This protein binds this small molecule.
Small molecule (SMILES): CC(=O)N[C@@H]1[C@@H](O)[C@H](O)[C@@H](CO)O[C@H]1O

Sequence of chain 1.A:
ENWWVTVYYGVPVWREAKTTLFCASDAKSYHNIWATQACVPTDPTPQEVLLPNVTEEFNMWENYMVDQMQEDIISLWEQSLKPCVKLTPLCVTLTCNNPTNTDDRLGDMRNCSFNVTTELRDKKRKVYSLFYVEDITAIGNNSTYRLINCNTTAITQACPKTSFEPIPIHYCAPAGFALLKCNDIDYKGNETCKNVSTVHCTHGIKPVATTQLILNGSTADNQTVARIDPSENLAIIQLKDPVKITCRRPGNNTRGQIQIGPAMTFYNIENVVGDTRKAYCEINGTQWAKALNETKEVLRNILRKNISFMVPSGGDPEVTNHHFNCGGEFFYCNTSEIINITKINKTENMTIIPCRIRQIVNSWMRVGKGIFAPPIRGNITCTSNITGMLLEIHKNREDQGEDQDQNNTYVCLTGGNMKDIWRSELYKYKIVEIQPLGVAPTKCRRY

Binding-site contacts:
Ligand atom O6 contacts residue ARG287 of chain 1.A at 3.5 Å (salt-bridge).
Ligand atom C8 contacts residue ASN389 of chain 1.A at 4.4 Å.
Ligand atom O3 contacts residue ARG258 of chain 1.A at 4.1 Å.
Ligand atom N2 contacts residue ASN389 of chain 1.A at 2.9 Å (h-bond).
Ligand atom O4 contacts residue ARG258 of chain 1.A at 4.5 Å.
Ligand atom O6 contacts residue PRO260 of chain 1.A at 4.0 Å.
Ligand atom C7 contacts residue ASN389 of chain 1.A at 3.2 Å.
Ligand atom O7 contacts residue ILE390 of chain 1.A at 3.9 Å.
Ligand atom C3 contacts residue ASN389 of chain 1.A at 3.8 Å.
Ligand atom C6 contacts residue ARG287 of chain 1.A at 4.1 Å.
Ligand atom O5 contacts residue ASN389 of chain 1.A at 2.4 Å (h-bond).
Ligand atom C2 contacts residue ASN389 of chain 1.A at 2.5 Å.
Ligand atom O7 contacts residue THR391 of chain 1.A at 4.2 Å.
Ligand atom C4 contacts residue ASN389 of chain 1.A at 4.3 Å.
Ligand atom C5 contacts residue ASN389 of chain 1.A at 3.7 Å.
Ligand atom O7 contacts residue ASN389 of chain 1.A at 3.1 Å.
Ligand atom C1 contacts residue ASN389 of chain 1.A at 1.4 Å.
Ligand atom C4 contacts residue ARG258 of chain 1.A at 4.3 Å.